This protein binds this small molecule.
Small molecule (SMILES): CC(=O)N[C@@H]1[C@@H](O)[C@H](O)[C@@H](CO)O[C@H]1O

Binding-site contacts:
Ligand atom O5 contacts residue ASN61 of chain 1.B at 2.4 Å (h-bond).
Ligand atom C8 contacts residue ARG631 of chain 1.B at 4.1 Å.
Ligand atom C1 contacts residue ASN61 of chain 1.B at 1.4 Å.
Ligand atom C5 contacts residue ASN61 of chain 1.B at 3.7 Å.
Ligand atom C8 contacts residue PHE59 of chain 1.B at 4.3 Å (hydrophobic).
Ligand atom C3 contacts residue ASN61 of chain 1.B at 3.8 Å.
Ligand atom O7 contacts residue ASN61 of chain 1.B at 3.2 Å (h-bond).
Ligand atom C4 contacts residue ASN61 of chain 1.B at 4.2 Å.
Ligand atom C8 contacts residue ASN61 of chain 1.B at 4.3 Å.
Ligand atom N2 contacts residue ASN61 of chain 1.B at 2.9 Å (h-bond).
Ligand atom C7 contacts residue ASN61 of chain 1.B at 3.3 Å.
Ligand atom C2 contacts residue ASN61 of chain 1.B at 2.5 Å.

Sequence of chain 1.B:
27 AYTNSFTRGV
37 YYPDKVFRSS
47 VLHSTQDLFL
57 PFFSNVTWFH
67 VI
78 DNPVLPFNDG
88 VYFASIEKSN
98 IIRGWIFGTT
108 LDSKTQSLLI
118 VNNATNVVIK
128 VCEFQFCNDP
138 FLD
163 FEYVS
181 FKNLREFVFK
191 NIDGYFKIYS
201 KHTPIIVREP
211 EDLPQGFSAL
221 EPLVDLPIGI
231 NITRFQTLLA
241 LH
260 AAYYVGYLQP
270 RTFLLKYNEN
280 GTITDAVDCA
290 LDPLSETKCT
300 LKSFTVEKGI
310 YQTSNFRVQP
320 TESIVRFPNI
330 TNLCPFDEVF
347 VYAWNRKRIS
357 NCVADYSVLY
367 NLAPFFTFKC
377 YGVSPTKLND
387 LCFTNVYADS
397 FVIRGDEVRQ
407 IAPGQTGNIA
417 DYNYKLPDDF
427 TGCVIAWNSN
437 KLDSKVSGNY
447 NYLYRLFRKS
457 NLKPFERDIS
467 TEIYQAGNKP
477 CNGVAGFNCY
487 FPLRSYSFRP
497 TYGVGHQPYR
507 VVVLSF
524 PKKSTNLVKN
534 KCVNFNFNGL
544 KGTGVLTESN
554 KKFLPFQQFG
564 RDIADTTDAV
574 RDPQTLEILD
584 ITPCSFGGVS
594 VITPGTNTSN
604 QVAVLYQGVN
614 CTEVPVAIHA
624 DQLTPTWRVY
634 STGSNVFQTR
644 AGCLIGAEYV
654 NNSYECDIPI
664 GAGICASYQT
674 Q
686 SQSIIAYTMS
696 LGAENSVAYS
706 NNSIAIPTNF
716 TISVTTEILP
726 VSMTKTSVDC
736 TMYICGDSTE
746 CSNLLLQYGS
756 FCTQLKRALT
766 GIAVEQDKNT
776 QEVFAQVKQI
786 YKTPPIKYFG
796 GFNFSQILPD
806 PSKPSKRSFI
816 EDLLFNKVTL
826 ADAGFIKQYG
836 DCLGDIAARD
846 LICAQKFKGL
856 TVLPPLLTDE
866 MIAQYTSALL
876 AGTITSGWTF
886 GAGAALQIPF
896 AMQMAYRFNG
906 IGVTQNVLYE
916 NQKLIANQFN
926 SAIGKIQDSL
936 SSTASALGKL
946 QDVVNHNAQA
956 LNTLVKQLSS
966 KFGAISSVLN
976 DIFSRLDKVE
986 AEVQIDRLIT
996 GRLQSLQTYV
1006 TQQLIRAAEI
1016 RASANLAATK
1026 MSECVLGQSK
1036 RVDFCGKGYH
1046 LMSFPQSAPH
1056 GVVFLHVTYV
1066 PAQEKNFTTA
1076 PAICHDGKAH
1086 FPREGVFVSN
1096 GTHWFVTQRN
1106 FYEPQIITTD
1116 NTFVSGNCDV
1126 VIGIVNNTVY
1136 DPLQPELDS